Sequence of chain 56.A:
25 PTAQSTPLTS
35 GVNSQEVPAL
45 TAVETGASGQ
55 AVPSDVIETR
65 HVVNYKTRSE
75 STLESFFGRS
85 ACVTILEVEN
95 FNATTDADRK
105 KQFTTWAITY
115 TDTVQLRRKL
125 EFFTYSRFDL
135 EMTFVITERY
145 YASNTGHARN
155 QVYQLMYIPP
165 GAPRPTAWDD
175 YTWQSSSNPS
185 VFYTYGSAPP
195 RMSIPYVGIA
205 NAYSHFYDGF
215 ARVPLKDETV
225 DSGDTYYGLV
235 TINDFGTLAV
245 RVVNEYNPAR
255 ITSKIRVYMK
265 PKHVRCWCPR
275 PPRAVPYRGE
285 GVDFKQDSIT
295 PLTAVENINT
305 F

The small molecule below binds the protein below.
Small molecule (SMILES): CC(=O)N[C@H]1[C@H]([C@H](O)[C@H](O)CO)O[C@@](O)(C(=O)O)C[C@@H]1O

Binding-site contacts:
Ligand atom C11 contacts residue TYR145 of chain 57.A at 3.7 Å (hydrophobic).
Ligand atom O1A contacts residue ASN148 of chain 57.A at 4.3 Å.
Ligand atom C8 contacts residue ALA146 of chain 57.A at 4.5 Å (hydrophobic).
Ligand atom O1A contacts residue ALA146 of chain 57.A at 3.2 Å.
Ligand atom N5 contacts residue TYR145 of chain 57.A at 2.6 Å (h-bond).
Ligand atom O1B contacts residue ALA146 of chain 57.A at 4.3 Å.
Ligand atom C1 contacts residue PRO252 of chain 56.A at 4.0 Å (hydrophobic).
Ligand atom C5 contacts residue TYR145 of chain 57.A at 3.3 Å (hydrophobic).
Ligand atom C4 contacts residue TYR145 of chain 57.A at 3.6 Å (hydrophobic).
Ligand atom C4 contacts residue PRO252 of chain 56.A at 3.7 Å (hydrophobic).
Ligand atom C1 contacts residue ALA146 of chain 57.A at 4.0 Å (hydrophobic).
Ligand atom C10 contacts residue TYR250 of chain 56.A at 3.5 Å (hydrophobic).
Ligand atom O1A contacts residue SER147 of chain 57.A at 3.1 Å (h-bond).
Ligand atom C11 contacts residue ARG143 of chain 57.A at 4.0 Å.
Ligand atom C1 contacts residue SER147 of chain 57.A at 3.6 Å.
Ligand atom C6 contacts residue ALA146 of chain 57.A at 4.3 Å (hydrophobic).
Ligand atom C6 contacts residue TYR145 of chain 57.A at 3.4 Å (hydrophobic).
Ligand atom C3 contacts residue PRO252 of chain 56.A at 3.8 Å (hydrophobic).
Ligand atom O4 contacts residue ASN251 of chain 56.A at 4.1 Å.
Ligand atom C9 contacts residue TYR145 of chain 57.A at 4.4 Å (hydrophobic).
Ligand atom C10 contacts residue TYR145 of chain 57.A at 3.6 Å (hydrophobic).
Ligand atom O4 contacts residue PRO252 of chain 56.A at 3.6 Å.
Ligand atom O4 contacts residue TYR145 of chain 57.A at 4.2 Å.
Ligand atom O4 contacts residue TYR250 of chain 56.A at 3.4 Å.
Ligand atom N5 contacts residue TYR250 of chain 56.A at 4.4 Å.
Ligand atom O8 contacts residue ALA146 of chain 57.A at 3.3 Å.
Ligand atom O1B contacts residue PRO252 of chain 56.A at 3.3 Å.
Ligand atom O1B contacts residue SER147 of chain 57.A at 2.7 Å (h-bond).
Ligand atom C11 contacts residue TYR250 of chain 56.A at 3.7 Å (hydrophobic).
Ligand atom O10 contacts residue TYR250 of chain 56.A at 2.8 Å (h-bond).
Ligand atom C7 contacts residue TYR145 of chain 57.A at 3.9 Å (hydrophobic).

Sequence of chain 57.A:
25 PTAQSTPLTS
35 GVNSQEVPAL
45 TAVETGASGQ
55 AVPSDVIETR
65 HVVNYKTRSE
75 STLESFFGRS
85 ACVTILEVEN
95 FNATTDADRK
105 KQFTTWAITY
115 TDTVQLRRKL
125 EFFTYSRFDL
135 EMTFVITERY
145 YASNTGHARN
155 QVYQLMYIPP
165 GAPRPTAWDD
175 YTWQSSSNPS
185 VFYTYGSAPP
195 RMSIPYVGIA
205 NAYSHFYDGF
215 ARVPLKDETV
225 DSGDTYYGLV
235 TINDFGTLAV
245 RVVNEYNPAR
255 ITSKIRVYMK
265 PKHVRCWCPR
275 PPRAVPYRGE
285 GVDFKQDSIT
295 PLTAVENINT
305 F